Binding-site contacts:
Ligand atom N2A contacts residue TYR60 of chain 1.C at 3.7 Å.
Ligand atom N2A contacts residue SER59 of chain 1.C at 2.8 Å (h-bond).
Ligand atom O2A contacts residue ARG95 of chain 1.C at 3.9 Å.
Ligand atom C4A contacts residue TYR60 of chain 1.C at 3.0 Å (hydrophobic).
Ligand atom O2A contacts residue TYR99 of chain 1.C at 3.1 Å (h-bond).
Ligand atom C4E contacts residue GLU130 of chain 1.C at 3.9 Å.
Ligand atom N7A contacts residue TYR60 of chain 1.C at 3.7 Å.
Ligand atom C2A contacts residue SER59 of chain 1.C at 4.0 Å.
Ligand atom O2D contacts residue TYR60 of chain 1.C at 2.8 Å (h-bond).
Ligand atom N7A contacts residue TYR99 of chain 1.C at 3.8 Å.
Ligand atom C5E contacts residue GLU130 of chain 1.C at 3.9 Å.
Ligand atom O6A contacts residue GLU63 of chain 1.C at 3.9 Å.
Ligand atom O2B contacts residue LYS131 of chain 1.C at 3.8 Å.
Ligand atom C6A contacts residue TYR99 of chain 1.C at 3.4 Å (hydrophobic).
Ligand atom C6A contacts residue GLU63 of chain 1.C at 3.8 Å.
Ligand atom C2A contacts residue TYR99 of chain 1.C at 3.9 Å (hydrophobic).
Ligand atom O2B contacts residue TYR127 of chain 1.C at 3.6 Å.
Ligand atom O3B contacts residue LYS131 of chain 1.C at 3.2 Å (salt-bridge).
Ligand atom N2A contacts residue GLU63 of chain 1.C at 3.2 Å (salt-bridge).
Ligand atom C2A contacts residue GLU63 of chain 1.C at 3.4 Å.
Ligand atom C1D contacts residue TYR60 of chain 1.C at 3.3 Å (hydrophobic).
Ligand atom C5A contacts residue TYR99 of chain 1.C at 3.6 Å (hydrophobic).
Ligand atom C2D contacts residue TYR60 of chain 1.C at 3.2 Å (hydrophobic).
Ligand atom C1D contacts residue ARG95 of chain 1.C at 3.6 Å.
Ligand atom C4A contacts residue TYR99 of chain 1.C at 3.9 Å (hydrophobic).
Ligand atom C5A contacts residue TYR60 of chain 1.C at 3.4 Å (hydrophobic).
Ligand atom O6A contacts residue TYR99 of chain 1.C at 3.3 Å.
Ligand atom O3A contacts residue TYR127 of chain 1.C at 3.8 Å.
Ligand atom C2A contacts residue TYR60 of chain 1.C at 3.7 Å (hydrophobic).
Ligand atom C6A contacts residue TYR60 of chain 1.C at 3.8 Å (hydrophobic).
Ligand atom O3E contacts residue GLU130 of chain 1.C at 3.1 Å (salt-bridge).
Ligand atom N9A contacts residue TYR60 of chain 1.C at 3.0 Å (h-bond).
Ligand atom O4D contacts residue ARG95 of chain 1.C at 2.8 Å.
Ligand atom N1A contacts residue TYR60 of chain 1.C at 3.7 Å.
Ligand atom N1A contacts residue GLU63 of chain 1.C at 2.7 Å (salt-bridge).
Ligand atom O2E contacts residue GLU130 of chain 1.C at 4.0 Å.
Ligand atom N3A contacts residue TYR60 of chain 1.C at 3.3 Å.
Ligand atom N1A contacts residue TYR99 of chain 1.C at 3.5 Å.
Ligand atom PB contacts residue LYS131 of chain 1.C at 3.9 Å.
Ligand atom C8A contacts residue TYR60 of chain 1.C at 3.5 Å (hydrophobic).

Sequence of chain 1.C:
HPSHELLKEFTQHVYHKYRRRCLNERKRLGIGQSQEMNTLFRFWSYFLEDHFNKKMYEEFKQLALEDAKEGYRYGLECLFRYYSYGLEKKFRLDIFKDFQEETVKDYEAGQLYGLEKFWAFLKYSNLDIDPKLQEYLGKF

This small molecule binds to this protein.
Small molecule (SMILES): C[n+]1cn([C@@H]2O[C@H](CO[P](=O)(O)OP(=O)(O)O[P](=O)(O)OC[C@H]3O[C@@H](n4cnc5c(=O)[nH]c(N)nc54)[C@H](O)[C@@H]3O)[C@@H](O)[C@H]2O)c2nc(N)[nH]c(=O)c21